Sequence of chain 1.D:
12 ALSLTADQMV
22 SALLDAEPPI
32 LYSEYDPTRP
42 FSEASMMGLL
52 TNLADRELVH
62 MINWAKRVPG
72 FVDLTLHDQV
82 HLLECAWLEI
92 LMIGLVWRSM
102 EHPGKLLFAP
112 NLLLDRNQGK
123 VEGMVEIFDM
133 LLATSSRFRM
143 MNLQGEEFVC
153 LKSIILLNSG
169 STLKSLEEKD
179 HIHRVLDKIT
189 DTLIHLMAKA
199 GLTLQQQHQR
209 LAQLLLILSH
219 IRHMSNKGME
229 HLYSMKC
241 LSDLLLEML

A small-molecule ligand and the protein it binds are described below.
Small molecule (SMILES): CN(C)C(=O)/C=C\CNCCOc1ccc(Oc2c(-c3ccc(O)cc3)sc3cc(O)ccc23)cc1

Binding-site contacts:
Ligand atom C23 contacts residue CYS235 of chain 1.D at 1.8 Å (hydrophobic).
Ligand atom C32 contacts residue HIS229 of chain 1.D at 3.5 Å.
Ligand atom C18 contacts residue MET48 of chain 1.D at 3.6 Å (hydrophobic).
Ligand atom C31 contacts residue LEU230 of chain 1.D at 3.9 Å (hydrophobic).
Ligand atom C06 contacts residue ALA55 of chain 1.D at 4.0 Å (hydrophobic).
Ligand atom C03 contacts residue LEU96 of chain 1.D at 3.9 Å (hydrophobic).
Ligand atom C16 contacts residue ALA55 of chain 1.D at 4.0 Å (hydrophobic).
Ligand atom C34 contacts residue ILE129 of chain 1.D at 3.1 Å (hydrophobic).
Ligand atom O36 contacts residue HIS229 of chain 1.D at 1.8 Å (h-bond).
Ligand atom N22 contacts residue CYS235 of chain 1.D at 3.2 Å (h-bond).
Ligand atom C20 contacts residue THR52 of chain 1.D at 3.6 Å.
Ligand atom C24 contacts residue CYS235 of chain 1.D at 1.5 Å (hydrophobic).
Ligand atom C06 contacts residue LEU51 of chain 1.D at 3.8 Å (hydrophobic).
Ligand atom C26 contacts residue CYS235 of chain 1.D at 4.0 Å (hydrophobic).
Ligand atom O07 contacts residue LEU92 of chain 1.D at 3.8 Å.
Ligand atom C35 contacts residue ILE129 of chain 1.D at 3.9 Å (hydrophobic).
Ligand atom C32 contacts residue LEU230 of chain 1.D at 3.5 Å (hydrophobic).
Ligand atom C18 contacts residue LEU230 of chain 1.D at 3.9 Å (hydrophobic).
Ligand atom C14 contacts residue ALA55 of chain 1.D at 3.7 Å (hydrophobic).
Ligand atom O07 contacts residue GLU58 of chain 1.D at 2.6 Å (salt-bridge).
Ligand atom C02 contacts residue ARG99 of chain 1.D at 3.8 Å.
Ligand atom O11 contacts residue LEU51 of chain 1.D at 3.6 Å.
Ligand atom O19 contacts residue TRP88 of chain 1.D at 3.9 Å.
Ligand atom C15 contacts residue ALA55 of chain 1.D at 3.5 Å (hydrophobic).
Ligand atom C25 contacts residue CYS235 of chain 1.D at 2.8 Å (hydrophobic).
Ligand atom O07 contacts residue ARG99 of chain 1.D at 2.8 Å (salt-bridge).
Ligand atom C01 contacts residue LEU54 of chain 1.D at 3.7 Å (hydrophobic).
Ligand atom S08 contacts residue LEU96 of chain 1.D at 3.9 Å.
Ligand atom O36 contacts residue ILE129 of chain 1.D at 3.7 Å.
Ligand atom C17 contacts residue LEU230 of chain 1.D at 3.8 Å (hydrophobic).
Ligand atom C18 contacts residue THR52 of chain 1.D at 3.8 Å.
Ligand atom C15 contacts residue TRP88 of chain 1.D at 3.6 Å (hydrophobic).
Ligand atom C17 contacts residue THR52 of chain 1.D at 3.3 Å.
Ligand atom C33 contacts residue HIS229 of chain 1.D at 3.0 Å.
Ligand atom C30 contacts residue MET227 of chain 1.D at 3.7 Å (hydrophobic).
Ligand atom C03 contacts residue LEU92 of chain 1.D at 3.7 Å (hydrophobic).
Ligand atom C01 contacts residue GLU58 of chain 1.D at 2.9 Å.
Ligand atom C02 contacts residue GLU58 of chain 1.D at 3.2 Å.
Ligand atom C15 contacts residue LEU230 of chain 1.D at 3.9 Å (hydrophobic).
Ligand atom C18 contacts residue LEU51 of chain 1.D at 4.0 Å (hydrophobic).